Sequence of chain 1.B:
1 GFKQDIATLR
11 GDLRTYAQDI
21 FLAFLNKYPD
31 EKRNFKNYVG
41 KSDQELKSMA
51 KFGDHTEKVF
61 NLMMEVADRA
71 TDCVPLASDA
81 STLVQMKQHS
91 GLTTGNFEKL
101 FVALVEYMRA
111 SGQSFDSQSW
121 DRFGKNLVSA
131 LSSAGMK

Binding-site contacts:
Ligand atom CAI contacts residue VAL59 of chain 1.B at 3.9 Å (hydrophobic).
Ligand atom CAD contacts residue HIS55 of chain 1.B at 3.5 Å.
Ligand atom CL1 contacts residue PHE24 of chain 1.B at 4.0 Å.
Ligand atom CAE contacts residue THR56 of chain 1.B at 3.9 Å.
Ligand atom OAA contacts residue PHE21 of chain 1.B at 3.2 Å.
Ligand atom CAF contacts residue LEU100 of chain 1.B at 3.9 Å (hydrophobic).
Ligand atom CL2 contacts residue PHE21 of chain 1.B at 4.2 Å.
Ligand atom OAA contacts residue HIS55 of chain 1.B at 2.7 Å (h-bond).
Ligand atom CAE contacts residue ALA17 of chain 1.B at 4.3 Å (hydrophobic).
Ligand atom OAA contacts residue PHE35 of chain 1.B at 3.3 Å.
Ligand atom CL1 contacts residue PHE21 of chain 1.B at 3.9 Å.
Ligand atom CL2 contacts residue ILE20 of chain 1.B at 4.0 Å.
Ligand atom CAF contacts residue VAL59 of chain 1.B at 3.8 Å (hydrophobic).
Ligand atom CAG contacts residue HIS55 of chain 1.B at 3.5 Å.
Ligand atom CL1 contacts residue HEM1 of chain 1.E at 3.5 Å.
Ligand atom CL2 contacts residue PHE60 of chain 1.B at 3.7 Å.
Ligand atom CAH contacts residue VAL59 of chain 1.B at 3.6 Å (hydrophobic).
Ligand atom CAD contacts residue THR56 of chain 1.B at 4.0 Å.
Ligand atom CAD contacts residue PHE21 of chain 1.B at 3.6 Å (hydrophobic).
Ligand atom CL2 contacts residue ALA17 of chain 1.B at 3.9 Å.
Ligand atom OAA contacts residue VAL59 of chain 1.B at 4.1 Å.
Ligand atom CAH contacts residue PHE21 of chain 1.B at 3.8 Å (hydrophobic).
Ligand atom CAE contacts residue PHE21 of chain 1.B at 3.7 Å (hydrophobic).
Ligand atom CAD contacts residue VAL59 of chain 1.B at 3.6 Å (hydrophobic).
Ligand atom CAE contacts residue VAL59 of chain 1.B at 3.5 Å (hydrophobic).
Ligand atom CL1 contacts residue LEU100 of chain 1.B at 4.1 Å.
Ligand atom CAH contacts residue ALA17 of chain 1.B at 4.5 Å (hydrophobic).
Ligand atom CL1 contacts residue PHE35 of chain 1.B at 4.2 Å.
Ligand atom CAG contacts residue PHE21 of chain 1.B at 3.3 Å (hydrophobic).
Ligand atom CAF contacts residue PHE21 of chain 1.B at 3.7 Å (hydrophobic).
Ligand atom CAI contacts residue PHE21 of chain 1.B at 3.3 Å (hydrophobic).
Ligand atom CAG contacts residue VAL59 of chain 1.B at 3.8 Å (hydrophobic).

This protein binds this small molecule.
Small molecule (SMILES): Oc1ccc(Cl)cc1Cl